This small molecule binds to this protein.
Small molecule (SMILES): CC(=O)O[C@H]1C(=O)[C@@]2(C)[C@H]([C@H](OC(=O)c3ccccc3)[C@]3(O)C[C@H](OC(=O)[C@H](O)[C@@H](NC(=O)c4ccccc4)c4ccccc4)C(C)=C1C3(C)C)[C@]1(OC(C)=O)CO[C@@H]1C[C@@H]2O

Binding-site contacts:
Ligand atom C07 contacts residue ASP224 of chain 14.B at 3.5 Å.
Ligand atom O07 contacts residue THR274 of chain 14.B at 3.7 Å.
Ligand atom O06 contacts residue LEU273 of chain 14.B at 3.4 Å.
Ligand atom O14 contacts residue HIS227 of chain 14.B at 2.2 Å (h-bond).
Ligand atom C05 contacts residue HIS227 of chain 14.B at 3.4 Å.
Ligand atom C40 contacts residue SER234 of chain 14.B at 2.9 Å.
Ligand atom O12 contacts residue GLY360 of chain 14.B at 3.4 Å (h-bond).
Ligand atom C44 contacts residue LEU361 of chain 14.B at 4.0 Å (hydrophobic).
Ligand atom O06 contacts residue THR274 of chain 14.B at 3.2 Å (h-bond).
Ligand atom C14 contacts residue THR274 of chain 14.B at 4.0 Å.
Ligand atom C41 contacts residue SER234 of chain 14.B at 3.6 Å.
Ligand atom O13 contacts residue PRO358 of chain 14.B at 3.5 Å.
Ligand atom C42 contacts residue VAL23 of chain 14.B at 3.5 Å (hydrophobic).
Ligand atom C27 contacts residue GLY360 of chain 14.B at 4.0 Å.
Ligand atom O13 contacts residue GLY360 of chain 14.B at 3.6 Å (h-bond).
Ligand atom C04 contacts residue HIS227 of chain 14.B at 4.0 Å.
Ligand atom C07 contacts residue LEU228 of chain 14.B at 4.0 Å (hydrophobic).
Ligand atom C15 contacts residue PRO272 of chain 14.B at 3.6 Å (hydrophobic).
Ligand atom C33 contacts residue ASP26 of chain 14.B at 3.9 Å.
Ligand atom C39 contacts residue SER234 of chain 14.B at 3.9 Å.
Ligand atom C06 contacts residue ASP224 of chain 14.B at 3.6 Å.
Ligand atom C31 contacts residue HIS227 of chain 14.B at 3.4 Å.
Ligand atom C09 contacts residue LEU228 of chain 14.B at 4.1 Å (hydrophobic).
Ligand atom O08 contacts residue ARG276 of chain 14.B at 3.6 Å.
Ligand atom C16 contacts residue PRO272 of chain 14.B at 4.0 Å (hydrophobic).
Ligand atom O13 contacts residue ARG359 of chain 14.B at 3.4 Å (salt-bridge).
Ligand atom C36 contacts residue HIS227 of chain 14.B at 3.3 Å.
Ligand atom C09 contacts residue HIS227 of chain 14.B at 3.9 Å.
Ligand atom O06 contacts residue PRO272 of chain 14.B at 3.8 Å.
Ligand atom C44 contacts residue GLY360 of chain 14.B at 4.0 Å.
Ligand atom C14 contacts residue LEU215 of chain 14.B at 3.9 Å (hydrophobic).
Ligand atom O06 contacts residue LEU215 of chain 14.B at 3.6 Å.
Ligand atom C08 contacts residue HIS227 of chain 14.B at 3.3 Å.
Ligand atom C06 contacts residue HIS227 of chain 14.B at 2.8 Å.
Ligand atom C16 contacts residue THR274 of chain 14.B at 3.6 Å.
Ligand atom C41 contacts residue VAL23 of chain 14.B at 3.2 Å (hydrophobic).
Ligand atom C07 contacts residue HIS227 of chain 14.B at 2.7 Å.
Ligand atom C08 contacts residue LEU228 of chain 14.B at 3.3 Å (hydrophobic).
Ligand atom C19 contacts residue THR274 of chain 14.B at 3.3 Å.
Ligand atom C30 contacts residue HIS227 of chain 14.B at 3.1 Å.

Sequence of chain 14.B:
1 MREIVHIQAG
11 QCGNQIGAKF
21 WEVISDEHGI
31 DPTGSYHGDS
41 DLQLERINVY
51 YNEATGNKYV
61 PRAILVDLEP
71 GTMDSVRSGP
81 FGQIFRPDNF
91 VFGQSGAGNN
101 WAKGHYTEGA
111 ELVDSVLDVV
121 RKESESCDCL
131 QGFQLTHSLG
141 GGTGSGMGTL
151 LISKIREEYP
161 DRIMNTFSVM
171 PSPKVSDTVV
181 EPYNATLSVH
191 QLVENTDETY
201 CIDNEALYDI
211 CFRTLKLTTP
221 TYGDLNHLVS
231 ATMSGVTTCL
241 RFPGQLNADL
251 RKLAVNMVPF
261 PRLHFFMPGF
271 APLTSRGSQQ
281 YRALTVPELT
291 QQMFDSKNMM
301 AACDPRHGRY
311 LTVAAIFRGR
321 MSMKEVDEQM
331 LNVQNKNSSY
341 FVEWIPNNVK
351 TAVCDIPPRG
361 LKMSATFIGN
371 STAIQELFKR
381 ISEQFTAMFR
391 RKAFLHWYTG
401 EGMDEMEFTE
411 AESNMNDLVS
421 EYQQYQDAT